A small-molecule ligand and the protein it binds are described below.
Small molecule (SMILES): OC[C@H]1O[C@@H](O)[C@H](O)[C@@H](O)[C@@H]1O

Sequence of chain 1.B:
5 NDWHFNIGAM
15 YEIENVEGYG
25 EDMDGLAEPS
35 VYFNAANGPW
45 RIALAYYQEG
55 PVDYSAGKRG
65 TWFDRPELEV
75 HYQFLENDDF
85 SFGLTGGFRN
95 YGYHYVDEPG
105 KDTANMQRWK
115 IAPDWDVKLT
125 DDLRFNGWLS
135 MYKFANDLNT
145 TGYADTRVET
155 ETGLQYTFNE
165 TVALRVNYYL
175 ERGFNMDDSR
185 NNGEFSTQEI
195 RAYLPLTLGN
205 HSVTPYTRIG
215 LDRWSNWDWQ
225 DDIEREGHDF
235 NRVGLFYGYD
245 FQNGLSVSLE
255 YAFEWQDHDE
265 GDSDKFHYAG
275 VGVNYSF

Binding-site contacts:
Ligand atom C3 contacts residue TYR272 of chain 1.B at 4.3 Å (hydrophobic).
Ligand atom C1 contacts residue GLU16 of chain 1.B at 3.2 Å.
Ligand atom O1 contacts residue TYR272 of chain 1.B at 4.3 Å.
Ligand atom O2 contacts residue BGC1 of chain 1.O at 3.1 Å (h-bond).
Ligand atom C5 contacts residue GLU16 of chain 1.B at 4.0 Å.
Ligand atom O4 contacts residue ARG236 of chain 1.B at 4.0 Å.
Ligand atom O4 contacts residue GLU18 of chain 1.B at 4.0 Å.
Ligand atom O4 contacts residue TYR272 of chain 1.B at 4.5 Å.
Ligand atom O5 contacts residue GLU16 of chain 1.B at 3.0 Å (salt-bridge).
Ligand atom O2 contacts residue TYR272 of chain 1.B at 4.2 Å.
Ligand atom O3 contacts residue BGC1 of chain 1.O at 4.3 Å.
Ligand atom C3 contacts residue ARG236 of chain 1.B at 3.9 Å.
Ligand atom O3 contacts residue ARG212 of chain 1.B at 3.0 Å (salt-bridge).
Ligand atom C2 contacts residue GLU16 of chain 1.B at 4.5 Å.
Ligand atom O3 contacts residue ARG236 of chain 1.B at 3.0 Å (salt-bridge).
Ligand atom C2 contacts residue BGC1 of chain 1.O at 4.0 Å.
Ligand atom O5 contacts residue TYR272 of chain 1.B at 4.2 Å.
Ligand atom C2 contacts residue TYR272 of chain 1.B at 4.3 Å (hydrophobic).
Ligand atom C1 contacts residue TYR272 of chain 1.B at 3.6 Å (hydrophobic).
Ligand atom O2 contacts residue GLU254 of chain 1.B at 3.4 Å (salt-bridge).
Ligand atom C3 contacts residue ARG212 of chain 1.B at 4.2 Å.
Ligand atom O1 contacts residue GLU16 of chain 1.B at 3.9 Å.